This protein binds this small molecule.
Small molecule (SMILES): C[C@@H]1O[C@@H](O[C@H]2[C@H](O)[C@H](O)CO[C@@H]2CO)[C@H](O)[C@H](O)[C@H]1O

Binding-site contacts:
Ligand atom O2 contacts residue LEU109 of chain 1.WA at 3.9 Å.
Ligand atom C2 contacts residue ASP106 of chain 1.WA at 4.1 Å.
Ligand atom O3 contacts residue ASP106 of chain 1.WA at 2.7 Å (salt-bridge).
Ligand atom C4 contacts residue V751 of chain 1.WJ at 4.2 Å.
Ligand atom C5 contacts residue V751 of chain 1.WJ at 3.9 Å.
Ligand atom O3 contacts residue V751 of chain 1.WJ at 4.0 Å.
Ligand atom O2 contacts residue PRO110 of chain 1.WA at 4.5 Å.
Ligand atom O5 contacts residue LEU109 of chain 1.WA at 4.4 Å.
Ligand atom C1 contacts residue ASP106 of chain 1.WA at 4.3 Å.
Ligand atom O6 contacts residue THR108 of chain 1.WA at 4.2 Å.
Ligand atom C1 contacts residue GLY112 of chain 1.WA at 3.7 Å.
Ligand atom C3 contacts residue THR108 of chain 1.WA at 2.6 Å.
Ligand atom C1 contacts residue THR108 of chain 1.WA at 1.4 Å.
Ligand atom C1 contacts residue LEU109 of chain 1.WA at 3.2 Å (hydrophobic).
Ligand atom C2 contacts residue LEU109 of chain 1.WA at 3.4 Å (hydrophobic).
Ligand atom C1 contacts residue V751 of chain 1.WJ at 3.1 Å.
Ligand atom C3 contacts residue ASP106 of chain 1.WA at 3.4 Å.
Ligand atom O4 contacts residue ASP106 of chain 1.WA at 4.1 Å.
Ligand atom O4 contacts residue THR108 of chain 1.WA at 4.1 Å.
Ligand atom O3 contacts residue THR108 of chain 1.WA at 3.9 Å.
Ligand atom O2 contacts residue V751 of chain 1.WJ at 1.4 Å.
Ligand atom O2 contacts residue THR108 of chain 1.WA at 3.6 Å (h-bond).
Ligand atom C2 contacts residue THR108 of chain 1.WA at 2.3 Å.
Ligand atom O6 contacts residue V751 of chain 1.WJ at 2.8 Å (h-bond).
Ligand atom C2 contacts residue V751 of chain 1.WJ at 2.5 Å.
Ligand atom O5 contacts residue GLY112 of chain 1.WA at 4.0 Å.
Ligand atom O5 contacts residue ASP106 of chain 1.WA at 4.0 Å.
Ligand atom C5 contacts residue THR108 of chain 1.WA at 2.7 Å.
Ligand atom C4 contacts residue ASP106 of chain 1.WA at 4.4 Å.
Ligand atom C4 contacts residue THR108 of chain 1.WA at 3.2 Å.
Ligand atom O5 contacts residue THR108 of chain 1.WA at 2.3 Å (h-bond).
Ligand atom C6 contacts residue V751 of chain 1.WJ at 3.3 Å.
Ligand atom C6 contacts residue THR108 of chain 1.WA at 4.2 Å.
Ligand atom O5 contacts residue V751 of chain 1.WJ at 3.2 Å.
Ligand atom C3 contacts residue V751 of chain 1.WJ at 3.7 Å.

Sequence of chain 1.WA:
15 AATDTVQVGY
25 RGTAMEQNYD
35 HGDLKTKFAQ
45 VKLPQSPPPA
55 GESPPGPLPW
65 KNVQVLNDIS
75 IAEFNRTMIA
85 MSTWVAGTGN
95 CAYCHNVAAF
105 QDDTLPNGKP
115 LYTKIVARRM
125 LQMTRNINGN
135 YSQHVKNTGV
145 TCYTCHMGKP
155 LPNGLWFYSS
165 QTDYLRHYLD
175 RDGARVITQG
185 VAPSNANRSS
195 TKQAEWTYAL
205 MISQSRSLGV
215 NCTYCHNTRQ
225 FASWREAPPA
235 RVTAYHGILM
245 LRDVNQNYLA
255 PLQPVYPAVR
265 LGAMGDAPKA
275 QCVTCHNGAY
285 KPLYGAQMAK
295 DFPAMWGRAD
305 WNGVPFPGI